The protein below binds the small molecule below.
Small molecule (SMILES): C/C=C/C[C@@H](C)[C@@H](O)[C@H]1C(=O)N[C@@H](CC)C(=O)N(C)[C@H](C)C(=O)N(C)[C@@H]([C@H](C)CN2CCN(CCOC)CC2)C(=O)N[C@@H](C(C)C)C(=O)N(C)[C@@H](CC(C)C)C(=O)N[C@@H](C)C(=O)N[C@H](C)C(=O)N(C)[C@@H](CC(C)C)C(=O)N(C)[C@@H](CC(C)C)C(=O)N(C)[C@@H](C(C)C)C(=O)N1C

Binding-site contacts:
Ligand atom CG2 contacts residue ASN102 of chain 1.D at 3.8 Å.
Ligand atom O contacts residue LEU122 of chain 1.D at 3.8 Å.
Ligand atom CM contacts residue GLY72 of chain 1.D at 3.6 Å.
Ligand atom CA contacts residue ASN102 of chain 1.D at 3.1 Å.
Ligand atom CB contacts residue ASN102 of chain 1.D at 3.2 Å.
Ligand atom C contacts residue PHE60 of chain 1.D at 3.3 Å (hydrophobic).
Ligand atom CG2 contacts residue PHE113 of chain 1.D at 3.8 Å (hydrophobic).
Ligand atom CG contacts residue ASN102 of chain 1.D at 3.7 Å.
Ligand atom CG1 contacts residue ARG55 of chain 1.D at 3.6 Å.
Ligand atom O contacts residue GLN63 of chain 1.D at 3.4 Å (h-bond).
Ligand atom CB contacts residue TRP121 of chain 1.D at 3.8 Å (hydrophobic).
Ligand atom CB contacts residue GLY72 of chain 1.D at 3.7 Å.
Ligand atom CB contacts residue GLN111 of chain 1.D at 3.8 Å.
Ligand atom N contacts residue GLY72 of chain 1.D at 3.4 Å (h-bond).
Ligand atom CB contacts residue PHE60 of chain 1.D at 3.9 Å (hydrophobic).
Ligand atom CB contacts residue THR73 of chain 1.D at 3.5 Å.
Ligand atom CB contacts residue PHE113 of chain 1.D at 3.6 Å (hydrophobic).
Ligand atom CN contacts residue TRP121 of chain 1.D at 3.8 Å (hydrophobic).
Ligand atom CA contacts residue GLY72 of chain 1.D at 3.3 Å.
Ligand atom C contacts residue ASN102 of chain 1.D at 3.5 Å.
Ligand atom O contacts residue TRP121 of chain 1.D at 2.9 Å (h-bond).
Ligand atom O contacts residue HIS126 of chain 1.D at 3.7 Å.
Ligand atom CG1 contacts residue GLN63 of chain 1.D at 3.2 Å.
Ligand atom O contacts residue PHE60 of chain 1.D at 3.0 Å.
Ligand atom CG2 contacts residue PHE60 of chain 1.D at 3.5 Å (hydrophobic).
Ligand atom CN contacts residue ARG55 of chain 1.D at 3.7 Å.
Ligand atom CG1 contacts residue PHE113 of chain 1.D at 3.5 Å (hydrophobic).
Ligand atom CD1 contacts residue ASN102 of chain 1.D at 3.2 Å.
Ligand atom O contacts residue ASN102 of chain 1.D at 3.4 Å (h-bond).
Ligand atom O contacts residue ARG55 of chain 1.D at 3.0 Å (salt-bridge).
Ligand atom CH contacts residue ALA103 of chain 1.D at 3.8 Å (hydrophobic).
Ligand atom O contacts residue ALA101 of chain 1.D at 3.4 Å.
Ligand atom CG2 contacts residue MET61 of chain 1.D at 3.6 Å (hydrophobic).
Ligand atom CG contacts residue GLN111 of chain 1.D at 3.5 Å.
Ligand atom CG1 contacts residue ALA101 of chain 1.D at 3.6 Å (hydrophobic).
Ligand atom CA contacts residue ARG55 of chain 1.D at 3.8 Å.
Ligand atom O contacts residue ALA103 of chain 1.D at 3.6 Å.
Ligand atom N contacts residue ASN102 of chain 1.D at 3.0 Å (h-bond).
Ligand atom C contacts residue GLY72 of chain 1.D at 3.3 Å.
Ligand atom CN contacts residue HIS126 of chain 1.D at 3.1 Å.

Sequence of chain 1.D:
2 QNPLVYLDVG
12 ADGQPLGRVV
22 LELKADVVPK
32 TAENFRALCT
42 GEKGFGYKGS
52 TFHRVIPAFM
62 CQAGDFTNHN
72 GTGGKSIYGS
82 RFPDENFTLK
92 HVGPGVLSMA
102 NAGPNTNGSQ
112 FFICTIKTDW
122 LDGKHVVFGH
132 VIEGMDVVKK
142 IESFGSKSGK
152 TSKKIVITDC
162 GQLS